Sequence of chain 1.D:
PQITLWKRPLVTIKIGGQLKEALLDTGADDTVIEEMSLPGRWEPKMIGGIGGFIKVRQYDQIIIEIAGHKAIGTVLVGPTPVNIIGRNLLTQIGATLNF

Binding-site contacts:
Ligand atom CE1 contacts residue VAL82 of chain 1.C at 3.5 Å (hydrophobic).
Ligand atom O contacts residue ASP29 of chain 1.C at 2.7 Å (salt-bridge).
Ligand atom O4 contacts residue GLY48 of chain 1.D at 3.0 Å (h-bond).
Ligand atom O contacts residue ALA28 of chain 1.C at 3.4 Å.
Ligand atom C4 contacts residue GLY48 of chain 1.D at 3.6 Å.
Ligand atom CA3 contacts residue GLY27 of chain 1.D at 3.4 Å.
Ligand atom OE2 contacts residue ASP30 of chain 1.D at 2.9 Å (salt-bridge).
Ligand atom CB2 contacts residue GLY27 of chain 1.C at 3.6 Å.
Ligand atom CA contacts residue ASP29 of chain 1.C at 3.3 Å.
Ligand atom N5 contacts residue GLY48 of chain 1.D at 3.0 Å (h-bond).
Ligand atom O3 contacts residue ALA28 of chain 1.D at 3.4 Å.
Ligand atom CD11 contacts residue GLY27 of chain 1.D at 3.2 Å.
Ligand atom CG1 contacts residue ALA28 of chain 1.C at 3.5 Å (hydrophobic).
Ligand atom CB6 contacts residue PHE53 of chain 1.D at 3.5 Å (hydrophobic).
Ligand atom O2 contacts residue GLY49 of chain 1.D at 3.4 Å.
Ligand atom N7 contacts residue LYS45 of chain 1.D at 2.8 Å (salt-bridge).
Ligand atom N2 contacts residue GLY27 of chain 1.C at 2.9 Å (h-bond).
Ligand atom CE contacts residue PRO81 of chain 1.C at 3.6 Å (hydrophobic).
Ligand atom CD1 contacts residue GLY27 of chain 1.C at 3.6 Å.
Ligand atom O3 contacts residue ASP29 of chain 1.D at 2.9 Å (salt-bridge).
Ligand atom N1 contacts residue GLY48 of chain 1.C at 3.0 Å (h-bond).
Ligand atom C2 contacts residue ASP25 of chain 1.D at 3.2 Å.
Ligand atom N4 contacts residue GLY27 of chain 1.D at 3.2 Å (h-bond).
Ligand atom CB3 contacts residue ASP25 of chain 1.C at 3.6 Å.
Ligand atom O1 contacts residue GLY48 of chain 1.C at 3.6 Å.
Ligand atom CE1 contacts residue ARG8 of chain 1.C at 3.4 Å.
Ligand atom NH1 contacts residue MET46 of chain 1.C at 3.5 Å (h-bond).
Ligand atom CD11 contacts residue VAL82 of chain 1.C at 3.5 Å (hydrophobic).
Ligand atom CB3 contacts residue ILE84 of chain 1.C at 3.6 Å (hydrophobic).
Ligand atom O5 contacts residue MET46 of chain 1.D at 3.3 Å (h-bond).
Ligand atom CZ1 contacts residue ARG8 of chain 1.C at 3.4 Å.
Ligand atom CD2 contacts residue ILE50 of chain 1.C at 3.3 Å (hydrophobic).
Ligand atom OE1 contacts residue ILE47 of chain 1.D at 3.1 Å.
Ligand atom CA4 contacts residue GLY48 of chain 1.D at 3.3 Å.
Ligand atom O1 contacts residue GLY49 of chain 1.C at 3.1 Å.
Ligand atom CB5 contacts residue ARG8 of chain 1.C at 3.5 Å.
Ligand atom CD11 contacts residue LEU23 of chain 1.C at 3.4 Å (hydrophobic).
Ligand atom O4 contacts residue ILE47 of chain 1.D at 3.5 Å.
Ligand atom CB5 contacts residue ASP29 of chain 1.D at 3.3 Å.
Ligand atom N contacts residue GLY48 of chain 1.C at 3.4 Å (h-bond).

Sequence of chain 1.C:
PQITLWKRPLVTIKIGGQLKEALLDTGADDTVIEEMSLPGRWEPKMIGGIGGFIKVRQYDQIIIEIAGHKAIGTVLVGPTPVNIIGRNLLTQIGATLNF

A protein and the small-molecule ligand that binds it are described below.
Small molecule (SMILES): CCCC[C@H](NC(=O)[C@H](C)NC(=O)[C@H](CCC(=O)O)NC(=O)[C@H](Cc1ccccc1)NC[C@H](CC(C)C)NC(=O)[C@@H](NC(=O)[C@@H](N)CCCNC(N)=[NH2+])C(C)C)C(N)=O